The small molecule below binds the protein below.
Small molecule (SMILES): Cc1cc(CNCCS(C)(=O)=O)ccc1Br

Binding-site contacts:
Ligand atom C3 contacts residue GLU433 of chain 1.C at 3.4 Å.
Ligand atom C contacts residue GLU437 of chain 1.C at 4.4 Å.
Ligand atom BR contacts residue GLU437 of chain 1.C at 3.8 Å.
Ligand atom N contacts residue TYR48 of chain 1.C at 4.2 Å.
Ligand atom C3 contacts residue LEU44 of chain 1.C at 4.4 Å (hydrophobic).
Ligand atom C6 contacts residue LEU44 of chain 1.C at 3.5 Å (hydrophobic).
Ligand atom C5 contacts residue LEU44 of chain 1.C at 3.8 Å (hydrophobic).
Ligand atom C2 contacts residue LEU399 of chain 1.C at 4.3 Å (hydrophobic).
Ligand atom C3 contacts residue TYR48 of chain 1.C at 4.1 Å (hydrophobic).
Ligand atom C7 contacts residue GLU433 of chain 1.C at 3.1 Å.
Ligand atom C1 contacts residue GLU433 of chain 1.C at 4.3 Å.
Ligand atom O contacts residue LYS47 of chain 1.C at 3.0 Å (salt-bridge).
Ligand atom N contacts residue LYS47 of chain 1.C at 3.6 Å (salt-bridge).
Ligand atom C5 contacts residue LYS47 of chain 1.C at 3.7 Å.
Ligand atom C1 contacts residue LEU44 of chain 1.C at 3.7 Å (hydrophobic).
Ligand atom C contacts residue LEU44 of chain 1.C at 4.2 Å (hydrophobic).
Ligand atom C4 contacts residue TYR48 of chain 1.C at 3.9 Å (hydrophobic).
Ligand atom O1 contacts residue LYS47 of chain 1.C at 2.8 Å (salt-bridge).
Ligand atom C9 contacts residue TYR48 of chain 1.C at 3.6 Å (hydrophobic).
Ligand atom S contacts residue LYS47 of chain 1.C at 3.4 Å (salt-bridge).
Ligand atom C8 contacts residue LYS47 of chain 1.C at 4.0 Å.
Ligand atom S contacts residue TYR48 of chain 1.C at 4.1 Å.
Ligand atom C9 contacts residue LYS47 of chain 1.C at 3.9 Å.
Ligand atom C contacts residue VAL434 of chain 1.C at 3.9 Å (hydrophobic).
Ligand atom C4 contacts residue LYS47 of chain 1.C at 3.6 Å.
Ligand atom BR contacts residue GLY43 of chain 1.C at 3.9 Å.
Ligand atom BR contacts residue LEU44 of chain 1.C at 3.7 Å.
Ligand atom C7 contacts residue TYR48 of chain 1.C at 3.7 Å (hydrophobic).
Ligand atom C8 contacts residue LEU430 of chain 1.C at 4.3 Å (hydrophobic).
Ligand atom C7 contacts residue LYS47 of chain 1.C at 4.4 Å.
Ligand atom O1 contacts residue TYR48 of chain 1.C at 3.4 Å (h-bond).
Ligand atom N contacts residue LEU430 of chain 1.C at 4.4 Å.
Ligand atom C8 contacts residue GLU433 of chain 1.C at 3.6 Å.
Ligand atom C contacts residue GLU433 of chain 1.C at 3.7 Å.
Ligand atom N contacts residue GLU433 of chain 1.C at 3.0 Å (salt-bridge).
Ligand atom C7 contacts residue LEU430 of chain 1.C at 3.6 Å (hydrophobic).
Ligand atom C2 contacts residue LEU44 of chain 1.C at 4.2 Å (hydrophobic).
Ligand atom BR contacts residue ALA40 of chain 1.C at 3.9 Å.
Ligand atom C2 contacts residue GLU433 of chain 1.C at 3.4 Å.
Ligand atom C4 contacts residue LEU44 of chain 1.C at 4.2 Å (hydrophobic).

Sequence of chain 1.C:
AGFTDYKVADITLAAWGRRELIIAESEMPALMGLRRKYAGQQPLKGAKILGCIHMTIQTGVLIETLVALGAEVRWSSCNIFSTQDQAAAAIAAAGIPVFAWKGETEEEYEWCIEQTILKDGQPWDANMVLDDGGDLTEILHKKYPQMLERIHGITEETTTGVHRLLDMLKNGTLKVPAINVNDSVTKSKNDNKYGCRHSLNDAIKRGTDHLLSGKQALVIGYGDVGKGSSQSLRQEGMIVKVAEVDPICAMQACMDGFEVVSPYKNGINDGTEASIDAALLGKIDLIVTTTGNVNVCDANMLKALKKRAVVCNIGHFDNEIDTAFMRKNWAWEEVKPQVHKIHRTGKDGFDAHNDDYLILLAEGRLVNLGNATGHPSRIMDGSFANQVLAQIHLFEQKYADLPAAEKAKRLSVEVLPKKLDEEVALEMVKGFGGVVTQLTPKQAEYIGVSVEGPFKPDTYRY